Sequence of chain 1.D:
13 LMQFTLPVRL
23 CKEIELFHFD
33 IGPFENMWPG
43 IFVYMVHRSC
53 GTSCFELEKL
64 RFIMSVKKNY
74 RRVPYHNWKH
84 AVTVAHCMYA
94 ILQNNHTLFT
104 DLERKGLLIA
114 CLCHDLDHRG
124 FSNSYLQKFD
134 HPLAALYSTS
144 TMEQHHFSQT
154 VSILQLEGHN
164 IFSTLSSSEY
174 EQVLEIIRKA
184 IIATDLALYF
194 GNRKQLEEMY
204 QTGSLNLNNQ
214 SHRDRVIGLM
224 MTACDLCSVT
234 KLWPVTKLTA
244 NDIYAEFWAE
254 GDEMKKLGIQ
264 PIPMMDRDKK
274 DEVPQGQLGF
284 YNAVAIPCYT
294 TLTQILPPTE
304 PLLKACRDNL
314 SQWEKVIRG

The small molecule below binds the protein below.
Small molecule (SMILES): Cc1nc2ccccc2nc1N1CCCC1

Binding-site contacts:
Ligand atom C12 contacts residue VAL232 of chain 1.D at 4.0 Å (hydrophobic).
Ligand atom C7 contacts residue GLN280 of chain 1.D at 4.2 Å.
Ligand atom C7 contacts residue ILE246 of chain 1.D at 4.3 Å (hydrophobic).
Ligand atom C16 contacts residue VAL232 of chain 1.D at 4.1 Å (hydrophobic).
Ligand atom C13 contacts residue LEU189 of chain 1.D at 3.7 Å (hydrophobic).
Ligand atom C8 contacts residue LEU189 of chain 1.D at 4.1 Å (hydrophobic).
Ligand atom C12 contacts residue PHE283 of chain 1.D at 4.0 Å (hydrophobic).
Ligand atom C10 contacts residue TYR247 of chain 1.D at 4.2 Å (hydrophobic).
Ligand atom N5 contacts residue PHE283 of chain 1.D at 4.0 Å.
Ligand atom C14 contacts residue LEU189 of chain 1.D at 4.0 Å (hydrophobic).
Ligand atom C12 contacts residue ILE246 of chain 1.D at 3.7 Å (hydrophobic).
Ligand atom C7 contacts residue PHE283 of chain 1.D at 3.6 Å (hydrophobic).
Ligand atom C12 contacts residue GLN280 of chain 1.D at 4.1 Å.
Ligand atom C14 contacts residue PHE283 of chain 1.D at 4.0 Å (hydrophobic).
Ligand atom C15 contacts residue VAL232 of chain 1.D at 3.5 Å (hydrophobic).
Ligand atom C4 contacts residue GLN280 of chain 1.D at 4.1 Å.
Ligand atom C10 contacts residue GLN280 of chain 1.D at 3.9 Å.
Ligand atom N2 contacts residue PHE283 of chain 1.D at 3.6 Å.
Ligand atom C11 contacts residue PHE283 of chain 1.D at 4.2 Å (hydrophobic).
Ligand atom C16 contacts residue LEU229 of chain 1.D at 4.2 Å (hydrophobic).
Ligand atom C9 contacts residue MET267 of chain 1.D at 3.9 Å (hydrophobic).
Ligand atom N3 contacts residue GLN280 of chain 1.D at 3.3 Å (h-bond).
Ligand atom C8 contacts residue PHE250 of chain 1.D at 4.1 Å (hydrophobic).
Ligand atom C4 contacts residue PHE283 of chain 1.D at 3.8 Å (hydrophobic).
Ligand atom C16 contacts residue TYR78 of chain 1.D at 4.2 Å (hydrophobic).
Ligand atom C1 contacts residue PHE283 of chain 1.D at 3.6 Å (hydrophobic).
Ligand atom N5 contacts residue PHE250 of chain 1.D at 3.5 Å.
Ligand atom C15 contacts residue SER231 of chain 1.D at 3.1 Å.
Ligand atom C15 contacts residue ILE246 of chain 1.D at 3.4 Å (hydrophobic).
Ligand atom C9 contacts residue PHE283 of chain 1.D at 3.4 Å (hydrophobic).
Ligand atom C10 contacts residue PHE283 of chain 1.D at 4.0 Å (hydrophobic).
Ligand atom C1 contacts residue PHE250 of chain 1.D at 3.7 Å (hydrophobic).
Ligand atom C10 contacts residue PHE250 of chain 1.D at 3.5 Å (hydrophobic).
Ligand atom C16 contacts residue SER231 of chain 1.D at 3.4 Å.
Ligand atom C10 contacts residue MET267 of chain 1.D at 3.5 Å (hydrophobic).
Ligand atom C11 contacts residue LEU229 of chain 1.D at 3.7 Å (hydrophobic).
Ligand atom C16 contacts residue ILE246 of chain 1.D at 3.8 Å (hydrophobic).
Ligand atom N3 contacts residue PHE283 of chain 1.D at 3.7 Å.
Ligand atom C6 contacts residue PHE283 of chain 1.D at 3.6 Å (hydrophobic).
Ligand atom C4 contacts residue PHE250 of chain 1.D at 3.8 Å (hydrophobic).